The protein below binds the small molecule below.
Small molecule (SMILES): CC(=O)N[C@@H]1[C@@H](O)[C@H](O)[C@@H](CO)O[C@H]1O

Sequence of chain 1.D:
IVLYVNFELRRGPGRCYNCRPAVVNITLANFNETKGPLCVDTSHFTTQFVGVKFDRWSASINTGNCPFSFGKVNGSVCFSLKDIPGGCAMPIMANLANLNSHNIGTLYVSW

Binding-site contacts:
Ligand atom C5 contacts residue THR40 of chain 1.D at 3.9 Å.
Ligand atom C6 contacts residue ASN38 of chain 1.D at 3.5 Å.
Ligand atom O5 contacts residue ASN38 of chain 1.D at 2.4 Å (h-bond).
Ligand atom C4 contacts residue ASN38 of chain 1.D at 4.2 Å.
Ligand atom C5 contacts residue ASN38 of chain 1.D at 3.5 Å.
Ligand atom C1 contacts residue ASN38 of chain 1.D at 1.4 Å.
Ligand atom C3 contacts residue ASN38 of chain 1.D at 3.8 Å.
Ligand atom O7 contacts residue ASN38 of chain 1.D at 4.0 Å.
Ligand atom C7 contacts residue ASN38 of chain 1.D at 3.7 Å.
Ligand atom O6 contacts residue TYR17 of chain 1.D at 3.4 Å.
Ligand atom N2 contacts residue ASN38 of chain 1.D at 3.0 Å (h-bond).
Ligand atom C1 contacts residue THR40 of chain 1.D at 3.3 Å.
Ligand atom O5 contacts residue THR40 of chain 1.D at 2.7 Å (h-bond).
Ligand atom C2 contacts residue ASN38 of chain 1.D at 2.4 Å.